Sequence of chain 1.B:
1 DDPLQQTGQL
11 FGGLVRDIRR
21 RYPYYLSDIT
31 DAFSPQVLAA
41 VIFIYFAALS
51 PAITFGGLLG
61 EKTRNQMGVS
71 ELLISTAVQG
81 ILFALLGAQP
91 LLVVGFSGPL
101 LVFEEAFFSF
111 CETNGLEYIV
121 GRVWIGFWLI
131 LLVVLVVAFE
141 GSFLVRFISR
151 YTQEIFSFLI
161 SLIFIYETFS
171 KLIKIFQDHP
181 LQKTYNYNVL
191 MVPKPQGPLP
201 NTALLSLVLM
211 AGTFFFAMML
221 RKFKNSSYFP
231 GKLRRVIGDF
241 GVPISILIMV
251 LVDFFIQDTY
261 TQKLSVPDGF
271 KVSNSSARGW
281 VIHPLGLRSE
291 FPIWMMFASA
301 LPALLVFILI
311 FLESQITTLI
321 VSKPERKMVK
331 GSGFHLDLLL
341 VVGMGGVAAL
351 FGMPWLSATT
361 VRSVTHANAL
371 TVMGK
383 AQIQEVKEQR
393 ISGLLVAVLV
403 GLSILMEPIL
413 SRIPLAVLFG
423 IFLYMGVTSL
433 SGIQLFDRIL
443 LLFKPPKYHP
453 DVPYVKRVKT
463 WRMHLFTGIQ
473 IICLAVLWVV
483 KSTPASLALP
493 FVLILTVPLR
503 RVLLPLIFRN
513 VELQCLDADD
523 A

This protein binds this small molecule.
Small molecule (SMILES): CC(C)CCC[C@@H](C)[C@H]1CC[C@H]2[C@@H]3CC=C4C[C@@H](O)CC[C@]4(C)[C@H]3CC[C@]12C

Binding-site contacts:
Ligand atom C1 contacts residue LEU10 of chain 1.B at 4.3 Å (hydrophobic).
Ligand atom C22 contacts residue VAL134 of chain 1.B at 4.1 Å (hydrophobic).
Ligand atom C17 contacts residue PHE11 of chain 1.B at 4.5 Å (hydrophobic).
Ligand atom C4 contacts residue VAL15 of chain 1.B at 4.2 Å (hydrophobic).
Ligand atom C22 contacts residue LEU339 of chain 1.B at 4.4 Å (hydrophobic).
Ligand atom C9 contacts residue PHE11 of chain 1.B at 4.3 Å (hydrophobic).
Ligand atom C24 contacts residue LEU339 of chain 1.B at 4.3 Å (hydrophobic).
Ligand atom C5 contacts residue VAL15 of chain 1.B at 4.0 Å (hydrophobic).
Ligand atom C6 contacts residue VAL15 of chain 1.B at 3.9 Å (hydrophobic).
Ligand atom C14 contacts residue LEU14 of chain 1.B at 4.2 Å (hydrophobic).
Ligand atom C16 contacts residue LEU14 of chain 1.B at 4.4 Å (hydrophobic).
Ligand atom C12 contacts residue PHE11 of chain 1.B at 3.4 Å (hydrophobic).
Ligand atom C7 contacts residue VAL15 of chain 1.B at 4.5 Å (hydrophobic).
Ligand atom C3 contacts residue VAL15 of chain 1.B at 3.9 Å (hydrophobic).
Ligand atom C11 contacts residue PHE11 of chain 1.B at 3.6 Å (hydrophobic).
Ligand atom C1 contacts residue VAL15 of chain 1.B at 4.4 Å (hydrophobic).
Ligand atom C21 contacts residue VAL134 of chain 1.B at 3.9 Å (hydrophobic).
Ligand atom C21 contacts residue PHE11 of chain 1.B at 3.5 Å (hydrophobic).
Ligand atom C17 contacts residue LEU14 of chain 1.B at 4.3 Å (hydrophobic).